Binding-site contacts:
Ligand atom O1A contacts residue HIS574 of chain 1.B at 3.2 Å (h-bond).
Ligand atom N3 contacts residue ASP412 of chain 1.B at 3.0 Å (salt-bridge).
Ligand atom C6' contacts residue ALA546 of chain 1.B at 3.5 Å (hydrophobic).
Ligand atom C6' contacts residue ASP548 of chain 1.B at 3.2 Å.
Ligand atom PB contacts residue MN1 of chain 1.L at 3.5 Å.
Ligand atom O3' contacts residue HIS524 of chain 1.B at 3.1 Å (h-bond).
Ligand atom O2D contacts residue PRO382 of chain 1.B at 3.1 Å (h-bond).
Ligand atom O'Q contacts residue VAL547 of chain 1.B at 3.0 Å (h-bond).
Ligand atom O'P contacts residue ASP548 of chain 1.B at 3.3 Å (salt-bridge).
Ligand atom C3' contacts residue ASP462 of chain 1.B at 3.3 Å.
Ligand atom O3D contacts residue PRO382 of chain 1.B at 2.7 Å (h-bond).
Ligand atom O4 contacts residue ASN439 of chain 1.B at 3.1 Å (h-bond).
Ligand atom O3D contacts residue ASP462 of chain 1.B at 3.3 Å.
Ligand atom N3 contacts residue TYR384 of chain 1.B at 3.5 Å.
Ligand atom PA contacts residue MN1 of chain 1.L at 3.5 Å.
Ligand atom O1A contacts residue MN1 of chain 1.L at 2.1 Å.
Ligand atom O1A contacts residue ASP464 of chain 1.B at 2.8 Å (salt-bridge).
Ligand atom C2 contacts residue TYR384 of chain 1.B at 3.4 Å (hydrophobic).
Ligand atom O'Q contacts residue ALA546 of chain 1.B at 3.4 Å (h-bond).
Ligand atom O2' contacts residue ARG571 of chain 1.B at 2.9 Å.
Ligand atom O3D contacts residue SER463 of chain 1.B at 2.8 Å (h-bond).
Ligand atom O2D contacts residue TYR384 of chain 1.B at 2.9 Å (h-bond).
Ligand atom C1D contacts residue PRO382 of chain 1.B at 3.0 Å (hydrophobic).
Ligand atom O2D contacts residue ALA383 of chain 1.B at 3.6 Å.
Ligand atom O3' contacts residue ASP462 of chain 1.B at 2.6 Å (salt-bridge).
Ligand atom O'P contacts residue ALA546 of chain 1.B at 2.7 Å (h-bond).
Ligand atom C1' contacts residue ARG571 of chain 1.B at 3.5 Å.
Ligand atom O'Q contacts residue ASP548 of chain 1.B at 3.5 Å (salt-bridge).
Ligand atom C2' contacts residue ARG571 of chain 1.B at 3.6 Å.
Ligand atom O2D contacts residue SER463 of chain 1.B at 2.6 Å (h-bond).
Ligand atom C4' contacts residue ASP548 of chain 1.B at 3.5 Å.
Ligand atom C2D contacts residue PRO382 of chain 1.B at 3.3 Å (hydrophobic).
Ligand atom O1B contacts residue HIS574 of chain 1.B at 3.6 Å (h-bond).
Ligand atom O4D contacts residue ILE442 of chain 1.B at 3.1 Å.
Ligand atom N1 contacts residue TYR384 of chain 1.B at 3.6 Å.
Ligand atom O2' contacts residue HIS524 of chain 1.B at 3.4 Å (h-bond).
Ligand atom O1B contacts residue MN1 of chain 1.L at 2.2 Å.
Ligand atom O4D contacts residue PRO382 of chain 1.B at 3.6 Å (h-bond).
Ligand atom C3D contacts residue PRO382 of chain 1.B at 3.4 Å (hydrophobic).
Ligand atom N3 contacts residue ILE442 of chain 1.B at 3.6 Å (h-bond).

Sequence of chain 1.B:
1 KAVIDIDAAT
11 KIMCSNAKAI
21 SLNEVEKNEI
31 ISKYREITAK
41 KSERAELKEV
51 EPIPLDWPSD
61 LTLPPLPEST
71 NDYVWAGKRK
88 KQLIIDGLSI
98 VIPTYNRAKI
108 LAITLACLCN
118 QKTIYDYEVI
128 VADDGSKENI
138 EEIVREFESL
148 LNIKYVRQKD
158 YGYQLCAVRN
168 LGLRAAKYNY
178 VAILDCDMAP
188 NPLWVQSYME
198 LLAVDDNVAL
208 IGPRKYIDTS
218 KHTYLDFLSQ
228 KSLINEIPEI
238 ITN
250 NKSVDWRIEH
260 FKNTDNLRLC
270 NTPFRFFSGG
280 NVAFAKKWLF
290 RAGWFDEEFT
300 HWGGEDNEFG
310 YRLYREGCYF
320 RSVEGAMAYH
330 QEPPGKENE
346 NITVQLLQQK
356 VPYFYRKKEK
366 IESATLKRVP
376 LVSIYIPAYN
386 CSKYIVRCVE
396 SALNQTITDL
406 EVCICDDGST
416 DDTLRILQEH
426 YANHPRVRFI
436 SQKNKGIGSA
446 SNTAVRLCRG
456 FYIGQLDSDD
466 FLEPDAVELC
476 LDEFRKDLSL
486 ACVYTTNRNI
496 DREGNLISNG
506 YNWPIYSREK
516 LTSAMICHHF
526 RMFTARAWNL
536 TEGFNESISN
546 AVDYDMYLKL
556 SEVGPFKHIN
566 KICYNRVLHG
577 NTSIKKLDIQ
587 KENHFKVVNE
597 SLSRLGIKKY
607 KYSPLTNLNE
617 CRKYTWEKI

A small-molecule ligand and the protein it binds are described below.
Small molecule (SMILES): O=C(O)[C@H]1O[C@H](O[P](=O)(O)O[P](=O)(O)OC[C@H]2O[C@@H](n3ccc(=O)[nH]c3=O)[C@H](O)[C@@H]2O)[C@H](O)[C@@H](O)[C@@H]1O